Binding-site contacts:
Ligand atom O7 contacts residue ASN67 of chain 49.E at 4.5 Å.
Ligand atom C8 contacts residue MET118 of chain 49.E at 4.1 Å (hydrophobic).
Ligand atom C5 contacts residue ASN67 of chain 49.E at 3.7 Å.
Ligand atom O7 contacts residue ARG89 of chain 49.E at 4.2 Å.
Ligand atom O5 contacts residue ASN67 of chain 49.E at 2.4 Å (h-bond).
Ligand atom N2 contacts residue ASN67 of chain 49.E at 3.3 Å (h-bond).
Ligand atom C1 contacts residue ASN67 of chain 49.E at 1.4 Å.
Ligand atom C2 contacts residue ASN67 of chain 49.E at 2.4 Å.
Ligand atom O7 contacts residue MET118 of chain 49.E at 3.5 Å.
Ligand atom C8 contacts residue ASN67 of chain 49.E at 3.6 Å.
Ligand atom C4 contacts residue ASN67 of chain 49.E at 4.2 Å.
Ligand atom C3 contacts residue ASN67 of chain 49.E at 3.6 Å.
Ligand atom O3 contacts residue ASN67 of chain 49.E at 3.8 Å.
Ligand atom C7 contacts residue MET118 of chain 49.E at 3.8 Å (hydrophobic).
Ligand atom C8 contacts residue PHE90 of chain 49.E at 4.4 Å (hydrophobic).
Ligand atom C7 contacts residue ASN67 of chain 49.E at 3.8 Å.

A small-molecule ligand and the protein it binds are described below.
Small molecule (SMILES): CC(=O)N[C@@H]1[C@@H](O)[C@H](O)[C@@H](CO)O[C@H]1O

Sequence of chain 49.E:
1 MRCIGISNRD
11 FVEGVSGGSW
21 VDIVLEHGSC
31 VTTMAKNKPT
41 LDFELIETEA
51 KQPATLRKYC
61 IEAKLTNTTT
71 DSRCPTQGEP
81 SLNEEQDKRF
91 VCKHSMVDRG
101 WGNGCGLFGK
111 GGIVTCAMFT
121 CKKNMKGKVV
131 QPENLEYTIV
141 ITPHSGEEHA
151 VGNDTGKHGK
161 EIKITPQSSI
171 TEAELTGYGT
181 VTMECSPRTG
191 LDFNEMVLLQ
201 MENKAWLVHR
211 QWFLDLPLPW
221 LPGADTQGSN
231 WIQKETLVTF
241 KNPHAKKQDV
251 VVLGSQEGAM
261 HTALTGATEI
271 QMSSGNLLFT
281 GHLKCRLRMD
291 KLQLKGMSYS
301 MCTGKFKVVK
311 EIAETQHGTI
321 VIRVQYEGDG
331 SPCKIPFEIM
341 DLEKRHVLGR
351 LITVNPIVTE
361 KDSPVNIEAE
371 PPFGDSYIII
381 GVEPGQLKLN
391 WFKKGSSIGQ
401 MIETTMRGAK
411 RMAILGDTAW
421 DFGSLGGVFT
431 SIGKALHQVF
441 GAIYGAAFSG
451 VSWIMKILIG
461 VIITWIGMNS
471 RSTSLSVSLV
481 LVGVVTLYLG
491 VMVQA